This small molecule binds to this protein.
Small molecule (SMILES): O=C(O)[C@H](Cc1c[nH]c2ccccc12)NC(=O)C(F)(F)C(F)(F)C(F)(F)C(F)(F)C(F)(F)C(F)(F)C(F)(F)C(F)(F)C(F)(F)F

Sequence of chain 1.B:
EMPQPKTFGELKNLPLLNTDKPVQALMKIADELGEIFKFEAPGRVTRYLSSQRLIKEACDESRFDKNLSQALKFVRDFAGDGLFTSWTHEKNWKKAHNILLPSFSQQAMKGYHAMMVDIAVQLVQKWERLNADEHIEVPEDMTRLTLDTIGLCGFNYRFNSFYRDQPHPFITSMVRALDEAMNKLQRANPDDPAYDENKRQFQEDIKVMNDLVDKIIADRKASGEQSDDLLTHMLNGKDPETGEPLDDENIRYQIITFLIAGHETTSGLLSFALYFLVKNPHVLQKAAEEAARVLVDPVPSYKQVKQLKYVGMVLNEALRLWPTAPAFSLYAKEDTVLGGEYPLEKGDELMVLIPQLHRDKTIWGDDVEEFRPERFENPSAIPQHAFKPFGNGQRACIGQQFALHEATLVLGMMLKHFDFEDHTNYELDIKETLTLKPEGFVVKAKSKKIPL

Binding-site contacts:
Ligand atom FBI contacts residue LEU438 of chain 1.B at 3.4 Å.
Ligand atom FBS contacts residue ILE264 of chain 1.B at 3.6 Å.
Ligand atom CG contacts residue LEU21 of chain 1.B at 3.6 Å (hydrophobic).
Ligand atom CAZ contacts residue LEU438 of chain 1.B at 3.5 Å (hydrophobic).
Ligand atom OAQ contacts residue TYR52 of chain 1.B at 3.6 Å.
Ligand atom CAX contacts residue LEU438 of chain 1.B at 3.3 Å (hydrophobic).
Ligand atom FBE contacts residue PRO330 of chain 1.B at 3.5 Å.
Ligand atom CAV contacts residue LEU438 of chain 1.B at 3.2 Å (hydrophobic).
Ligand atom OXT contacts residue GLN74 of chain 1.B at 3.0 Å (h-bond).
Ligand atom FBE contacts residue LEU438 of chain 1.B at 2.1 Å.
Ligand atom C contacts residue SER73 of chain 1.B at 3.6 Å.
Ligand atom O contacts residue SER73 of chain 1.B at 3.6 Å.
Ligand atom FBP contacts residue PHE88 of chain 1.B at 2.8 Å.
Ligand atom FBA contacts residue LEU438 of chain 1.B at 2.4 Å.
Ligand atom O contacts residue ALA75 of chain 1.B at 3.0 Å (h-bond).
Ligand atom CB contacts residue LEU21 of chain 1.B at 3.6 Å (hydrophobic).
Ligand atom CAW contacts residue LEU438 of chain 1.B at 3.6 Å (hydrophobic).
Ligand atom FBL contacts residue VAL27 of chain 1.B at 3.5 Å.
Ligand atom FBL contacts residue ALA331 of chain 1.B at 3.5 Å.
Ligand atom FBQ contacts residue LEU438 of chain 1.B at 3.2 Å.
Ligand atom OXT contacts residue SER73 of chain 1.B at 3.6 Å.
Ligand atom CAY contacts residue PHE88 of chain 1.B at 3.4 Å (hydrophobic).
Ligand atom FBG contacts residue ALA331 of chain 1.B at 3.3 Å.
Ligand atom FBA contacts residue THR439 of chain 1.B at 3.3 Å.
Ligand atom FBR contacts residue LEU438 of chain 1.B at 2.4 Å.
Ligand atom FBN contacts residue ALA75 of chain 1.B at 3.2 Å.
Ligand atom C contacts residue GLN74 of chain 1.B at 3.3 Å.
Ligand atom O contacts residue GLN74 of chain 1.B at 3.0 Å (h-bond).
Ligand atom FBJ contacts residue PRO330 of chain 1.B at 3.4 Å.
Ligand atom FBM contacts residue MET355 of chain 1.B at 3.5 Å.
Ligand atom FBB contacts residue ALA329 of chain 1.B at 3.4 Å.
Ligand atom FBF contacts residue ALA331 of chain 1.B at 2.8 Å.
Ligand atom FBB contacts residue PHE88 of chain 1.B at 3.3 Å.
Ligand atom FBR contacts residue THR439 of chain 1.B at 3.1 Å.
Ligand atom FBJ contacts residue ALA331 of chain 1.B at 3.3 Å.
Ligand atom FBO contacts residue PHE88 of chain 1.B at 3.0 Å.
Ligand atom CD1 contacts residue TYR52 of chain 1.B at 3.3 Å (hydrophobic).
Ligand atom FBP contacts residue LEU76 of chain 1.B at 3.5 Å.
Ligand atom CB contacts residue TYR52 of chain 1.B at 3.6 Å (hydrophobic).
Ligand atom FBA contacts residue ALA329 of chain 1.B at 3.6 Å.